Sequence of chain 1.C:
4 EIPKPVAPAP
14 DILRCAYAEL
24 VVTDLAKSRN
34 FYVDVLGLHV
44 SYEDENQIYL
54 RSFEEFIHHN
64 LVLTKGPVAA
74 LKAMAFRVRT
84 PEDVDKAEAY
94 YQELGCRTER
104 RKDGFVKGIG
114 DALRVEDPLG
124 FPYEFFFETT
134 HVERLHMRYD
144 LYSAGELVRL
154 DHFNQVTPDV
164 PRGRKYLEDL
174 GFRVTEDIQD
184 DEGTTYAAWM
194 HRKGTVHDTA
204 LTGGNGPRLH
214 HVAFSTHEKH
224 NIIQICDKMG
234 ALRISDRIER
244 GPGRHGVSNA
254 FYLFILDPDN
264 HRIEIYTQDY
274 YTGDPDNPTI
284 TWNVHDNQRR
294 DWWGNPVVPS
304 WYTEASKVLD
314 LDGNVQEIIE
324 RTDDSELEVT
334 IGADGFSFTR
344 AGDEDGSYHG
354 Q

Binding-site contacts:
Ligand atom O8 contacts residue GLU267 of chain 1.C at 3.0 Å (salt-bridge).
Ligand atom C3 contacts residue OXY1 of chain 1.S at 3.7 Å.
Ligand atom O7 contacts residue HIS200 of chain 1.C at 3.1 Å (h-bond).
Ligand atom C2 contacts residue FE21 of chain 1.O at 2.8 Å.
Ligand atom C1 contacts residue HIS248 of chain 1.C at 3.4 Å.
Ligand atom O7 contacts residue TYR269 of chain 1.C at 3.4 Å.
Ligand atom C4 contacts residue TRP192 of chain 1.C at 3.7 Å (hydrophobic).
Ligand atom C4 contacts residue HIS248 of chain 1.C at 3.3 Å.
Ligand atom O11 contacts residue HIS248 of chain 1.C at 3.2 Å (h-bond).
Ligand atom C6 contacts residue HIS248 of chain 1.C at 3.4 Å.
Ligand atom O8 contacts residue OXY1 of chain 1.S at 2.6 Å (h-bond).
Ligand atom C6 contacts residue TRP192 of chain 1.C at 3.6 Å (hydrophobic).
Ligand atom N9 contacts residue ARG293 of chain 1.C at 3.3 Å (salt-bridge).
Ligand atom O10 contacts residue HIS248 of chain 1.C at 3.5 Å (h-bond).
Ligand atom O8 contacts residue HIS214 of chain 1.C at 2.8 Å.
Ligand atom C1 contacts residue OXY1 of chain 1.S at 2.9 Å.
Ligand atom O11 contacts residue VAL250 of chain 1.C at 3.7 Å.
Ligand atom C2 contacts residue OXY1 of chain 1.S at 2.8 Å.
Ligand atom N9 contacts residue HIS248 of chain 1.C at 3.4 Å (h-bond).
Ligand atom O7 contacts residue GLU267 of chain 1.C at 3.1 Å (salt-bridge).
Ligand atom O11 contacts residue ARG292 of chain 1.C at 3.5 Å (salt-bridge).
Ligand atom C5 contacts residue VAL250 of chain 1.C at 3.3 Å (hydrophobic).
Ligand atom C1 contacts residue TRP192 of chain 1.C at 3.7 Å (hydrophobic).
Ligand atom C2 contacts residue HIS248 of chain 1.C at 3.5 Å.
Ligand atom O7 contacts residue FE21 of chain 1.O at 2.1 Å.
Ligand atom O10 contacts residue ARG293 of chain 1.C at 3.1 Å (salt-bridge).
Ligand atom O10 contacts residue ARG243 of chain 1.C at 3.4 Å (salt-bridge).
Ligand atom O11 contacts residue ARG293 of chain 1.C at 3.3 Å (salt-bridge).
Ligand atom O7 contacts residue HIS155 of chain 1.C at 3.0 Å (h-bond).
Ligand atom O8 contacts residue FE21 of chain 1.O at 2.0 Å.
Ligand atom C2 contacts residue GLU267 of chain 1.C at 3.7 Å.
Ligand atom O7 contacts residue OXY1 of chain 1.S at 2.9 Å (h-bond).
Ligand atom C6 contacts residue SER251 of chain 1.C at 3.6 Å.
Ligand atom C6 contacts residue VAL250 of chain 1.C at 3.8 Å (hydrophobic).
Ligand atom C6 contacts residue OXY1 of chain 1.S at 3.9 Å.
Ligand atom C5 contacts residue HIS248 of chain 1.C at 3.4 Å.
Ligand atom O8 contacts residue PHE257 of chain 1.C at 3.5 Å.
Ligand atom C1 contacts residue FE21 of chain 1.O at 2.9 Å.
Ligand atom C1 contacts residue GLU267 of chain 1.C at 3.6 Å.
Ligand atom C3 contacts residue HIS248 of chain 1.C at 3.4 Å.

The small molecule below binds the protein below.
Small molecule (SMILES): O=[N+]([O-])c1ccc(O)c(O)c1